Sequence of chain 1.A:
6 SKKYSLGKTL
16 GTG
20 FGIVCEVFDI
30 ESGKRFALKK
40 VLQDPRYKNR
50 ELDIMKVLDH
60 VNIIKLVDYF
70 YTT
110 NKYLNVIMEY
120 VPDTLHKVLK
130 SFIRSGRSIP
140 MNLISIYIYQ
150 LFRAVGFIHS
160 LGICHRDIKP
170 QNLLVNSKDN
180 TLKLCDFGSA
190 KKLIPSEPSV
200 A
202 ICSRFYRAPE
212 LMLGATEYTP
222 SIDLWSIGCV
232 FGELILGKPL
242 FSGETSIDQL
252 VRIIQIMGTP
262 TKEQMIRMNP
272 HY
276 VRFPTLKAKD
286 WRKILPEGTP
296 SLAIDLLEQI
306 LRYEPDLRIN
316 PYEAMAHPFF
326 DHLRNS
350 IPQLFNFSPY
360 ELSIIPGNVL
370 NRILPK

Binding-site contacts:
Ligand atom CAE contacts residue MET117 of chain 1.A at 3.5 Å (hydrophobic).
Ligand atom CAT contacts residue LEU173 of chain 1.A at 3.8 Å (hydrophobic).
Ligand atom CAJ contacts residue THR123 of chain 1.A at 3.8 Å.
Ligand atom OAA contacts residue TYR119 of chain 1.A at 3.4 Å.
Ligand atom CAX contacts residue LEU15 of chain 1.A at 4.0 Å (hydrophobic).
Ligand atom NAP contacts residue ILE63 of chain 1.A at 3.9 Å.
Ligand atom CAS contacts residue LEU173 of chain 1.A at 3.2 Å (hydrophobic).
Ligand atom OAC contacts residue GLN170 of chain 1.A at 4.0 Å.
Ligand atom CAY contacts residue LEU15 of chain 1.A at 3.8 Å (hydrophobic).
Ligand atom OAA contacts residue VAL120 of chain 1.A at 3.0 Å (h-bond).
Ligand atom CAK contacts residue VAL23 of chain 1.A at 3.9 Å (hydrophobic).
Ligand atom CAS contacts residue ALA36 of chain 1.A at 3.8 Å (hydrophobic).
Ligand atom CAF contacts residue THR123 of chain 1.A at 3.8 Å.
Ligand atom OAR contacts residue LEU15 of chain 1.A at 3.5 Å (h-bond).
Ligand atom CAW contacts residue ALA36 of chain 1.A at 3.8 Å (hydrophobic).
Ligand atom CAH contacts residue MET117 of chain 1.A at 3.6 Å (hydrophobic).
Ligand atom NAP contacts residue ALA36 of chain 1.A at 3.6 Å.
Ligand atom OAA contacts residue GLU118 of chain 1.A at 3.7 Å.
Ligand atom CAK contacts residue CYS184 of chain 1.A at 3.9 Å (hydrophobic).
Ligand atom NAQ contacts residue LEU173 of chain 1.A at 3.8 Å.
Ligand atom CAX contacts residue VAL120 of chain 1.A at 3.4 Å (hydrophobic).
Ligand atom CAT contacts residue LEU15 of chain 1.A at 3.8 Å (hydrophobic).
Ligand atom CAL contacts residue GLN170 of chain 1.A at 3.2 Å.
Ligand atom CAI contacts residue PRO121 of chain 1.A at 3.7 Å (hydrophobic).
Ligand atom CAI contacts residue ASP122 of chain 1.A at 3.8 Å.
Ligand atom NAQ contacts residue LEU15 of chain 1.A at 4.0 Å.
Ligand atom CAS contacts residue GLU118 of chain 1.A at 3.8 Å.
Ligand atom CAV contacts residue LEU173 of chain 1.A at 3.5 Å (hydrophobic).
Ligand atom CAG contacts residue VAL23 of chain 1.A at 3.9 Å (hydrophobic).
Ligand atom NAP contacts residue GLU118 of chain 1.A at 3.1 Å (salt-bridge).
Ligand atom CAM contacts residue LEU15 of chain 1.A at 3.4 Å (hydrophobic).
Ligand atom CAU contacts residue LEU15 of chain 1.A at 3.6 Å (hydrophobic).
Ligand atom OAC contacts residue ASN171 of chain 1.A at 3.8 Å.
Ligand atom NAP contacts residue LEU173 of chain 1.A at 3.7 Å.
Ligand atom CAI contacts residue VAL120 of chain 1.A at 3.2 Å (hydrophobic).
Ligand atom CAD contacts residue PRO121 of chain 1.A at 3.7 Å (hydrophobic).
Ligand atom CAH contacts residue CYS184 of chain 1.A at 4.0 Å (hydrophobic).
Ligand atom OAA contacts residue LEU173 of chain 1.A at 3.2 Å.
Ligand atom NAQ contacts residue VAL120 of chain 1.A at 3.1 Å (h-bond).
Ligand atom NAQ contacts residue TYR119 of chain 1.A at 3.9 Å.

This small molecule binds to this protein.
Small molecule (SMILES): O=C1N=c2ccccc2=C1c1[nH]c2ccccc2c1NOCC[C@H](O)CO